Sequence of chain 1.A:
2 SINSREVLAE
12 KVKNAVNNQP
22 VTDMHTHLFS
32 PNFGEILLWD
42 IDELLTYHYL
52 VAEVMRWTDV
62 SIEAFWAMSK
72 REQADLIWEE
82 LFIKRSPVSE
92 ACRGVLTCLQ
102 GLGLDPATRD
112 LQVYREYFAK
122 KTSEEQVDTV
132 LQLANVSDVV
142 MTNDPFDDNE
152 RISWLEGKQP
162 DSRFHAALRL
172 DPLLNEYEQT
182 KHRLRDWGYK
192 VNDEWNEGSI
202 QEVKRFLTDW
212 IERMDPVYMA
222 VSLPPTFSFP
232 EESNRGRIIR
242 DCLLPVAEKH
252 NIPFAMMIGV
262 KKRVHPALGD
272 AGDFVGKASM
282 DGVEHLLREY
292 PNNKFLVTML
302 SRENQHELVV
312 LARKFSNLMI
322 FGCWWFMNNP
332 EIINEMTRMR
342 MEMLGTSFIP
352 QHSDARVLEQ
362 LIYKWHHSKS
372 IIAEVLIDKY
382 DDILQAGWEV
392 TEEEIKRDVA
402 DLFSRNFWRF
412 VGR

Binding-site contacts:
Ligand atom C6 contacts residue ZN1 of chain 1.P at 2.9 Å.
Ligand atom O2 contacts residue HIS49 of chain 1.A at 3.5 Å (h-bond).
Ligand atom O6B contacts residue ZN1 of chain 1.P at 2.3 Å.
Ligand atom C6 contacts residue TRP325 of chain 1.A at 3.9 Å (hydrophobic).
Ligand atom O6B contacts residue MET258 of chain 1.A at 3.1 Å.
Ligand atom C4 contacts residue HIS28 of chain 1.A at 3.7 Å.
Ligand atom C1 contacts residue ASP355 of chain 1.A at 3.8 Å.
Ligand atom O6A contacts residue TRP325 of chain 1.A at 3.7 Å.
Ligand atom C3 contacts residue ARG357 of chain 1.A at 3.7 Å.
Ligand atom O5 contacts residue TRP325 of chain 1.A at 2.8 Å (h-bond).
Ligand atom O3 contacts residue HIS49 of chain 1.A at 2.9 Å (h-bond).
Ligand atom O6A contacts residue SER223 of chain 1.A at 3.8 Å.
Ligand atom C6 contacts residue ARG170 of chain 1.A at 3.5 Å.
Ligand atom C5 contacts residue TRP325 of chain 1.A at 3.5 Å (hydrophobic).
Ligand atom O4 contacts residue ARG357 of chain 1.A at 3.8 Å.
Ligand atom C5 contacts residue ZN1 of chain 1.P at 2.9 Å.
Ligand atom O2 contacts residue ASP355 of chain 1.A at 3.9 Å.
Ligand atom O1 contacts residue ASP355 of chain 1.A at 3.0 Å (salt-bridge).
Ligand atom O5 contacts residue HIS26 of chain 1.A at 3.8 Å.
Ligand atom C6 contacts residue HIS28 of chain 1.A at 3.9 Å.
Ligand atom C4 contacts residue ZN1 of chain 1.P at 3.5 Å.
Ligand atom O6B contacts residue HIS28 of chain 1.A at 3.2 Å (h-bond).
Ligand atom O6A contacts residue ARG170 of chain 1.A at 2.7 Å (salt-bridge).
Ligand atom C2 contacts residue ASP355 of chain 1.A at 3.6 Å.
Ligand atom C4 contacts residue ARG357 of chain 1.A at 3.7 Å.
Ligand atom O2 contacts residue ARG357 of chain 1.A at 2.6 Å (salt-bridge).
Ligand atom C1 contacts residue TRP326 of chain 1.A at 3.6 Å (hydrophobic).
Ligand atom O5 contacts residue ZN1 of chain 1.P at 1.9 Å.
Ligand atom O3 contacts residue ARG357 of chain 1.A at 2.9 Å (salt-bridge).
Ligand atom O6B contacts residue ARG170 of chain 1.A at 3.0 Å (salt-bridge).
Ligand atom C1 contacts residue TYR50 of chain 1.A at 3.2 Å (hydrophobic).
Ligand atom O5 contacts residue HIS28 of chain 1.A at 3.5 Å (h-bond).
Ligand atom O5 contacts residue ASP355 of chain 1.A at 3.1 Å (salt-bridge).
Ligand atom O1 contacts residue TRP326 of chain 1.A at 3.6 Å.
Ligand atom O1 contacts residue TYR50 of chain 1.A at 2.6 Å (h-bond).
Ligand atom C2 contacts residue ARG357 of chain 1.A at 3.8 Å.
Ligand atom O6A contacts residue MET258 of chain 1.A at 3.7 Å.
Ligand atom O6B contacts residue HIS26 of chain 1.A at 3.2 Å (h-bond).
Ligand atom C2 contacts residue ZN1 of chain 1.P at 3.8 Å.
Ligand atom C6 contacts residue MET258 of chain 1.A at 3.5 Å (hydrophobic).

This small molecule binds to this protein.
Small molecule (SMILES): O=C[C@H](O)[C@@H](O)[C@H](O)[C@H](O)C(=O)O